Binding-site contacts:
Ligand atom C3 contacts residue GLN297 of chain 1.A at 3.5 Å.
Ligand atom C1 contacts residue ASN292 of chain 1.A at 1.8 Å.
Ligand atom C6 contacts residue THR294 of chain 1.A at 4.0 Å.
Ligand atom C3 contacts residue ASN292 of chain 1.A at 4.0 Å.
Ligand atom C4 contacts residue ASN292 of chain 1.A at 4.3 Å.
Ligand atom N2 contacts residue THR294 of chain 1.A at 4.5 Å.
Ligand atom O7 contacts residue ASN292 of chain 1.A at 3.8 Å.
Ligand atom C7 contacts residue THR294 of chain 1.A at 4.3 Å.
Ligand atom C2 contacts residue GLN297 of chain 1.A at 4.2 Å.
Ligand atom C7 contacts residue ASN292 of chain 1.A at 3.5 Å.
Ligand atom O2 contacts residue GLN297 of chain 1.A at 3.7 Å.
Ligand atom C2 contacts residue THR294 of chain 1.A at 3.8 Å.
Ligand atom O5 contacts residue THR294 of chain 1.A at 3.5 Å.
Ligand atom C1 contacts residue THR294 of chain 1.A at 3.6 Å.
Ligand atom O5 contacts residue ASN292 of chain 1.A at 2.4 Å (h-bond).
Ligand atom C5 contacts residue ASN292 of chain 1.A at 3.8 Å.
Ligand atom O3 contacts residue GLN297 of chain 1.A at 3.1 Å (h-bond).
Ligand atom C5 contacts residue THR294 of chain 1.A at 4.4 Å.
Ligand atom O6 contacts residue GLN297 of chain 1.A at 2.6 Å (h-bond).
Ligand atom O6 contacts residue GLN297 of chain 1.A at 3.0 Å (h-bond).
Ligand atom C2 contacts residue ASN292 of chain 1.A at 2.8 Å.
Ligand atom O7 contacts residue TYR295 of chain 1.A at 4.4 Å.
Ligand atom C6 contacts residue GLN297 of chain 1.A at 3.7 Å.
Ligand atom O4 contacts residue ILE300 of chain 1.A at 4.4 Å.
Ligand atom C6 contacts residue ILE300 of chain 1.A at 3.5 Å (hydrophobic).
Ligand atom O6 contacts residue ILE300 of chain 1.A at 3.9 Å.
Ligand atom N2 contacts residue ASN292 of chain 1.A at 3.1 Å (h-bond).
Ligand atom O7 contacts residue THR294 of chain 1.A at 3.7 Å.
Ligand atom O6 contacts residue ILE300 of chain 1.A at 4.1 Å.
Ligand atom C6 contacts residue GLN297 of chain 1.A at 3.5 Å.

Sequence of chain 1.A:
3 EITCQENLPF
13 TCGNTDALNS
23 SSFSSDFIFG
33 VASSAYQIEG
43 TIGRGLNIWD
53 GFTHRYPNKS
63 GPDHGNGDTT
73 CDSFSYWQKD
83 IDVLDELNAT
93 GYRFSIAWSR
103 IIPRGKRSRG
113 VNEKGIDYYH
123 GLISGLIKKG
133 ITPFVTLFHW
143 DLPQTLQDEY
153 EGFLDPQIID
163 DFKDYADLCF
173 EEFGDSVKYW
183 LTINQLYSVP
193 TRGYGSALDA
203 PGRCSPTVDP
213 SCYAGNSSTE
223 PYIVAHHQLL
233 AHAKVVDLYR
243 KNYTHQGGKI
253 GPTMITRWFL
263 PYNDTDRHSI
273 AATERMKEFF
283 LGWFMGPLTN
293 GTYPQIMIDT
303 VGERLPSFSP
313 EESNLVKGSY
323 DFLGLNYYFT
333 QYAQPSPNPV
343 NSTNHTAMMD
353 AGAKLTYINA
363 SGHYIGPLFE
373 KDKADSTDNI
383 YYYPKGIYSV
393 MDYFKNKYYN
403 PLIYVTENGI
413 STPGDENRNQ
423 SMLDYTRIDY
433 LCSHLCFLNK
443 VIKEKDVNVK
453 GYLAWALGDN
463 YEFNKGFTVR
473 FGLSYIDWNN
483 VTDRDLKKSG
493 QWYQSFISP

This small molecule binds to this protein.
Small molecule (SMILES): CC(=O)N[C@H]1[C@H](O[C@H]2[C@H](O[C@@H]3O[C@@H](C)[C@@H](O)[C@@H](O)[C@@H]3O)[C@@H](NC(C)=O)CO[C@@H]2CO)O[C@H](CO)[C@@H](O[C@@H]2O[C@H](CO)[C@@H](O)[C@H](O[C@H]3O[C@H](CO)[C@@H](O)[C@H](O)[C@@H]3O)[C@@H]2O[C@@H]2OC[C@@H](O)[C@H](O)[C@H]2O)[C@@H]1O